Binding-site contacts:
Ligand atom C11 contacts residue TOL1 of chain 1.D at 3.5 Å.
Ligand atom F3 contacts residue TOL1 of chain 1.D at 3.7 Å.
Ligand atom C5 contacts residue TRP80 of chain 1.A at 3.8 Å (hydrophobic).
Ligand atom N1 contacts residue TRP21 of chain 1.A at 3.5 Å.
Ligand atom C11 contacts residue PHE123 of chain 1.A at 3.5 Å (hydrophobic).
Ligand atom C10 contacts residue PHE123 of chain 1.A at 3.5 Å (hydrophobic).
Ligand atom C1 contacts residue SER303 of chain 1.A at 3.5 Å.
Ligand atom O3 contacts residue HIS111 of chain 1.A at 3.2 Å (h-bond).
Ligand atom C9 contacts residue TOL1 of chain 1.E at 3.5 Å.
Ligand atom O1 contacts residue PHE116 of chain 1.A at 3.3 Å.
Ligand atom C12 contacts residue PHE123 of chain 1.A at 3.7 Å (hydrophobic).
Ligand atom O2 contacts residue HIS111 of chain 1.A at 2.6 Å (h-bond).
Ligand atom C16 contacts residue NAP1 of chain 1.B at 3.4 Å.
Ligand atom C9 contacts residue PHE123 of chain 1.A at 3.6 Å (hydrophobic).
Ligand atom F1 contacts residue LEU301 of chain 1.A at 3.6 Å.
Ligand atom F2 contacts residue VAL131 of chain 1.A at 3.3 Å.
Ligand atom O3 contacts residue TRP112 of chain 1.A at 2.9 Å (h-bond).
Ligand atom C6 contacts residue TRP112 of chain 1.A at 3.7 Å (hydrophobic).
Ligand atom C10 contacts residue TOL1 of chain 1.D at 3.8 Å.
Ligand atom C6 contacts residue TRP80 of chain 1.A at 3.6 Å (hydrophobic).
Ligand atom O2 contacts residue NAP1 of chain 1.B at 3.0 Å.
Ligand atom F1 contacts residue SER303 of chain 1.A at 2.5 Å.
Ligand atom F2 contacts residue PHE116 of chain 1.A at 3.5 Å.
Ligand atom C4 contacts residue PHE116 of chain 1.A at 3.5 Å (hydrophobic).
Ligand atom C14 contacts residue TRP21 of chain 1.A at 3.6 Å (hydrophobic).
Ligand atom O2 contacts residue TYR49 of chain 1.A at 2.6 Å (h-bond).
Ligand atom C15 contacts residue TRP21 of chain 1.A at 3.4 Å (hydrophobic).
Ligand atom C2 contacts residue LEU301 of chain 1.A at 3.8 Å (hydrophobic).
Ligand atom C5 contacts residue TRP112 of chain 1.A at 3.5 Å (hydrophobic).
Ligand atom C8 contacts residue PHE123 of chain 1.A at 3.7 Å (hydrophobic).
Ligand atom C4 contacts residue TRP112 of chain 1.A at 3.6 Å (hydrophobic).
Ligand atom S1 contacts residue VAL48 of chain 1.A at 3.6 Å.
Ligand atom C16 contacts residue HIS111 of chain 1.A at 3.2 Å.
Ligand atom C4 contacts residue THR114 of chain 1.A at 3.7 Å.
Ligand atom F2 contacts residue SER303 of chain 1.A at 3.4 Å.
Ligand atom C16 contacts residue TYR49 of chain 1.A at 3.8 Å (hydrophobic).
Ligand atom O3 contacts residue NAP1 of chain 1.B at 3.2 Å (h-bond).
Ligand atom C7 contacts residue PHE123 of chain 1.A at 3.8 Å (hydrophobic).
Ligand atom F1 contacts residue TOL1 of chain 1.D at 3.4 Å.
Ligand atom F3 contacts residue PHE123 of chain 1.A at 3.5 Å.

A small-molecule ligand and the protein it binds are described below.
Small molecule (SMILES): COc1ccc2c(C(=S)N(C)CC(=O)O)cccc2c1C(F)(F)F

Sequence of chain 1.A:
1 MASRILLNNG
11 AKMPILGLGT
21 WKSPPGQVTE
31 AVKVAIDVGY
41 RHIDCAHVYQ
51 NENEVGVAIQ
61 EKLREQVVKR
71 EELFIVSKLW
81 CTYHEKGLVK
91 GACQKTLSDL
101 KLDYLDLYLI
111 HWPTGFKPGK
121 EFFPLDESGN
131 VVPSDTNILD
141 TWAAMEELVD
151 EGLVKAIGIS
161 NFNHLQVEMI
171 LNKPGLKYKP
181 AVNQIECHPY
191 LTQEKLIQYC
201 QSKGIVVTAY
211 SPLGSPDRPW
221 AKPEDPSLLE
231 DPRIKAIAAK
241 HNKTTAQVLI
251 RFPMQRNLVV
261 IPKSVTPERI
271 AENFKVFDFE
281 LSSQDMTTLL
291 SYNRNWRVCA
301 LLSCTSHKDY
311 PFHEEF